Binding-site contacts:
Ligand atom C8 contacts residue ASN318 of chain 1.B at 4.0 Å.
Ligand atom C4 contacts residue ASN318 of chain 1.B at 4.2 Å.
Ligand atom O4 contacts residue GLN567 of chain 1.B at 3.9 Å.
Ligand atom N2 contacts residue ASN318 of chain 1.B at 3.0 Å (h-bond).
Ligand atom O5 contacts residue ASN318 of chain 1.B at 2.3 Å (h-bond).
Ligand atom C2 contacts residue ASN318 of chain 1.B at 2.5 Å.
Ligand atom O6 contacts residue ASN318 of chain 1.B at 4.5 Å.
Ligand atom C3 contacts residue ASN318 of chain 1.B at 3.8 Å.
Ligand atom C5 contacts residue ASN318 of chain 1.B at 3.6 Å.
Ligand atom C7 contacts residue ASN318 of chain 1.B at 4.1 Å.
Ligand atom C1 contacts residue ASN318 of chain 1.B at 1.4 Å.

Sequence of chain 1.B:
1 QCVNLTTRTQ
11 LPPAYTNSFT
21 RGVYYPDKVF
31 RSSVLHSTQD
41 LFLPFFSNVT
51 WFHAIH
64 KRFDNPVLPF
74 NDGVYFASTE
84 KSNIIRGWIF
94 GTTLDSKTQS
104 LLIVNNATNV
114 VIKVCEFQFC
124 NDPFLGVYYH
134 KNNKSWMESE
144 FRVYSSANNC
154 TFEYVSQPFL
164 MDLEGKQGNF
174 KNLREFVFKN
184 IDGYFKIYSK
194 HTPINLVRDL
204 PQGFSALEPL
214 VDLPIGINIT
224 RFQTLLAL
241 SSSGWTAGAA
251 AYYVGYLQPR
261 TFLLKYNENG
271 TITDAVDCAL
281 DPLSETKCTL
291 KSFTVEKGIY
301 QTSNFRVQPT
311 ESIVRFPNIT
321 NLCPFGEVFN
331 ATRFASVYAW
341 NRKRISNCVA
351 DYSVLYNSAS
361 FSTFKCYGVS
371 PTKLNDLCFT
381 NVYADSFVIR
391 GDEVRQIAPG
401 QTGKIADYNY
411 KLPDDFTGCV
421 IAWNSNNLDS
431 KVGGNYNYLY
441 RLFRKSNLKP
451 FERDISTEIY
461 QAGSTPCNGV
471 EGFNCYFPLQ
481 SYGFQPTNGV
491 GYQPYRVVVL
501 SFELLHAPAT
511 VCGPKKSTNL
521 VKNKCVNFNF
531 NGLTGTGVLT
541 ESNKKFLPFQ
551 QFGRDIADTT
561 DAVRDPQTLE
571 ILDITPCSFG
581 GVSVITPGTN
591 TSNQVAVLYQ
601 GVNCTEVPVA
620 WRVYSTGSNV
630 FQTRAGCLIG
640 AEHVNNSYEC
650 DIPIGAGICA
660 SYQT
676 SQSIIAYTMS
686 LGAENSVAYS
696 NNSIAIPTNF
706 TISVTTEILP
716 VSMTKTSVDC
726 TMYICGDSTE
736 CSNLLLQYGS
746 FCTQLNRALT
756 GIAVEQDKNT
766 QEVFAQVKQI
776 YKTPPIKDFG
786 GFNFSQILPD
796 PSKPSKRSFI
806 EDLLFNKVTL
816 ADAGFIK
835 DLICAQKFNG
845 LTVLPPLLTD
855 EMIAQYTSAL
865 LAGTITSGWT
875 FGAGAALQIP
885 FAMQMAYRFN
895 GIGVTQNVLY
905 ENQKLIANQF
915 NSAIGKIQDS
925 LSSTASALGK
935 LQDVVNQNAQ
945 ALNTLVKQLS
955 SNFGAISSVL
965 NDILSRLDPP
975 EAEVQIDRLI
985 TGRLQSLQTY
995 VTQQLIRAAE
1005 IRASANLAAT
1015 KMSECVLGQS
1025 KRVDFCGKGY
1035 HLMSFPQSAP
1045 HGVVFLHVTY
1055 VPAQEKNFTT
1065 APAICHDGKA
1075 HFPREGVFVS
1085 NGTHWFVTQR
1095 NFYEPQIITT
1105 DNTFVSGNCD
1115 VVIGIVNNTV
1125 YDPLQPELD

The protein below binds the small molecule below.
Small molecule (SMILES): CC(=O)N[C@@H]1[C@@H](O)[C@H](O)[C@@H](CO)O[C@H]1O